Sequence of chain 7.A:
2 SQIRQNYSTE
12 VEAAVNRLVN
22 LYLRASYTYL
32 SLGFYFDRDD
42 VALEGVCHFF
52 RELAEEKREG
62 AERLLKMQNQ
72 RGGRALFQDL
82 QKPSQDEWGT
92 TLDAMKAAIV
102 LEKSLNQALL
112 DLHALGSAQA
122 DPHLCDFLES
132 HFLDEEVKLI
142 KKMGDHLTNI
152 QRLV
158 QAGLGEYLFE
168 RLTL

A protein and the small-molecule ligand that binds it are described below.
Small molecule (SMILES): Cc1cccc(C)c1O

Binding-site contacts:
Ligand atom C3 contacts residue LEU81 of chain 19.A at 3.9 Å (hydrophobic).
Ligand atom C7 contacts residue 2MY1 of chain 7.H at 1.1 Å.
Ligand atom C6 contacts residue SER27 of chain 19.A at 3.5 Å.
Ligand atom C5 contacts residue LEU31 of chain 19.A at 4.2 Å (hydrophobic).
Ligand atom C4 contacts residue 2MY1 of chain 7.H at 1.1 Å.
Ligand atom O1 contacts residue ARG59 of chain 7.A at 3.3 Å.
Ligand atom C6 contacts residue 2MY1 of chain 7.H at 1.7 Å.
Ligand atom C1 contacts residue SER27 of chain 19.A at 4.4 Å.
Ligand atom C1 contacts residue ARG59 of chain 7.A at 4.2 Å.
Ligand atom C5 contacts residue SER27 of chain 19.A at 3.6 Å.
Ligand atom C8 contacts residue ARG59 of chain 7.A at 3.6 Å.
Ligand atom C6 contacts residue ARG59 of chain 7.A at 4.3 Å.
Ligand atom C5 contacts residue 2MY1 of chain 7.H at 1.4 Å.
Ligand atom C7 contacts residue SER27 of chain 7.A at 4.3 Å.
Ligand atom C1 contacts residue ARG59 of chain 19.A at 4.3 Å.
Ligand atom C4 contacts residue LEU81 of chain 7.A at 4.1 Å (hydrophobic).
Ligand atom C4 contacts residue LEU24 of chain 19.A at 4.3 Å (hydrophobic).
Ligand atom O1 contacts residue 2MY1 of chain 7.H at 0.5 Å (h-bond).
Ligand atom C2 contacts residue 2MY1 of chain 7.H at 0.2 Å.
Ligand atom C8 contacts residue SER27 of chain 19.A at 3.2 Å.
Ligand atom C1 contacts residue 2MY1 of chain 7.H at 1.1 Å.
Ligand atom C3 contacts residue LEU81 of chain 7.A at 3.6 Å (hydrophobic).
Ligand atom C3 contacts residue 2MY1 of chain 7.H at 1.2 Å.
Ligand atom C5 contacts residue TYR28 of chain 19.A at 3.8 Å (hydrophobic).
Ligand atom C8 contacts residue 2MY1 of chain 7.H at 2.3 Å.
Ligand atom O1 contacts residue ARG59 of chain 19.A at 3.2 Å.
Ligand atom C4 contacts residue TYR28 of chain 19.A at 3.7 Å (hydrophobic).
Ligand atom C8 contacts residue ARG59 of chain 19.A at 3.3 Å.

Sequence of chain 19.A:
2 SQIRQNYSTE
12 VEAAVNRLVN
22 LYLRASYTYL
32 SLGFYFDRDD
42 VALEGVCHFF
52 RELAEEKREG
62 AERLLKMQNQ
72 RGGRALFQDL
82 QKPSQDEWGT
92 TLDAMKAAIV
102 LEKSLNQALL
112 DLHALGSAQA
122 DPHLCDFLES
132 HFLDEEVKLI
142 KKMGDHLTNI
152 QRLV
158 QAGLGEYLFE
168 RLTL